Binding-site contacts:
Ligand atom C6 contacts residue TYR235 of chain 1.A at 3.8 Å (hydrophobic).
Ligand atom C2 contacts residue GLU291 of chain 1.A at 3.5 Å.
Ligand atom C4 contacts residue ASN237 of chain 1.A at 3.7 Å.
Ligand atom C3 contacts residue LEU173 of chain 1.A at 3.9 Å (hydrophobic).
Ligand atom O3 contacts residue ASN237 of chain 1.A at 3.9 Å.
Ligand atom O6 contacts residue ASN230 of chain 1.A at 3.4 Å (h-bond).
Ligand atom C8 contacts residue GLU291 of chain 1.A at 3.9 Å.
Ligand atom O6 contacts residue TRP199 of chain 1.A at 3.3 Å.
Ligand atom C1 contacts residue TYR235 of chain 1.A at 3.7 Å (hydrophobic).
Ligand atom O3 contacts residue TRP205 of chain 1.A at 3.6 Å (h-bond).
Ligand atom O5 contacts residue ASN230 of chain 1.A at 3.8 Å.
Ligand atom C1 contacts residue LEU173 of chain 1.A at 3.8 Å (hydrophobic).
Ligand atom O3 contacts residue HIS103 of chain 1.A at 3.8 Å.
Ligand atom C6 contacts residue ASN230 of chain 1.A at 3.6 Å.
Ligand atom C3 contacts residue GLU291 of chain 1.A at 3.5 Å.
Ligand atom C1 contacts residue GLU291 of chain 1.A at 3.8 Å.
Ligand atom O2 contacts residue GLU291 of chain 1.A at 3.9 Å.
Ligand atom O4 contacts residue GLN133 of chain 1.A at 3.0 Å (h-bond).
Ligand atom O5 contacts residue TRP199 of chain 1.A at 3.8 Å.
Ligand atom C4 contacts residue HIS103 of chain 1.A at 3.3 Å.
Ligand atom C6 contacts residue THR202 of chain 1.A at 3.7 Å.
Ligand atom N2 contacts residue GLU291 of chain 1.A at 2.9 Å (salt-bridge).
Ligand atom C3 contacts residue ASN206 of chain 1.A at 3.4 Å.
Ligand atom C5 contacts residue TYR235 of chain 1.A at 3.6 Å (hydrophobic).
Ligand atom O6 contacts residue THR202 of chain 1.A at 3.7 Å.
Ligand atom C8 contacts residue ALA290 of chain 1.A at 3.7 Å (hydrophobic).
Ligand atom O6 contacts residue LEU173 of chain 1.A at 3.7 Å.
Ligand atom C3 contacts residue ASN237 of chain 1.A at 3.5 Å.
Ligand atom O2 contacts residue TYR235 of chain 1.A at 3.1 Å (h-bond).
Ligand atom O4 contacts residue HIS103 of chain 1.A at 2.7 Å (h-bond).
Ligand atom O6 contacts residue THR198 of chain 1.A at 3.4 Å.
Ligand atom O3 contacts residue GLN133 of chain 1.A at 3.7 Å.
Ligand atom C6 contacts residue TRP199 of chain 1.A at 3.7 Å (hydrophobic).
Ligand atom O4 contacts residue ASN237 of chain 1.A at 2.9 Å (h-bond).
Ligand atom O3 contacts residue GLY102 of chain 1.A at 3.6 Å (h-bond).
Ligand atom C5 contacts residue ASN230 of chain 1.A at 3.8 Å.
Ligand atom O3 contacts residue ASN206 of chain 1.A at 2.6 Å (h-bond).
Ligand atom C6 contacts residue PHE138 of chain 1.A at 3.9 Å (hydrophobic).
Ligand atom O5 contacts residue TRP199 of chain 1.A at 3.6 Å.
Ligand atom O5 contacts residue LEU173 of chain 1.A at 3.8 Å.

Sequence of chain 1.A:
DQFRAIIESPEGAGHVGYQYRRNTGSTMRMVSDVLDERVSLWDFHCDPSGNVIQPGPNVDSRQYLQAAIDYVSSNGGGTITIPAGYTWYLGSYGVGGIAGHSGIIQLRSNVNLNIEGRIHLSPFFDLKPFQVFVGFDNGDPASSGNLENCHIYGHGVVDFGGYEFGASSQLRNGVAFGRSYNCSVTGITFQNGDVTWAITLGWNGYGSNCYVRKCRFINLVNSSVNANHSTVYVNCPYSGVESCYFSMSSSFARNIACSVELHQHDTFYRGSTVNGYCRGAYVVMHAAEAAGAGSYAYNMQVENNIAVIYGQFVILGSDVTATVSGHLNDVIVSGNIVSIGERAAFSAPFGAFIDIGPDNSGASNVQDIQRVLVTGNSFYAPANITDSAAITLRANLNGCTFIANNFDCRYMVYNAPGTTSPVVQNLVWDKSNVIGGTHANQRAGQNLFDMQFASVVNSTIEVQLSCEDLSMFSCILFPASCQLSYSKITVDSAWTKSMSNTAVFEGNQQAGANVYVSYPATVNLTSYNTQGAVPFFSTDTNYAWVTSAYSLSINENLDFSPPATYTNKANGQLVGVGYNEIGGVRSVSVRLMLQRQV

The protein below binds the small molecule below.
Small molecule (SMILES): CC(=O)N[C@H]1[C@H](O[C@@H]2[C@@H](O)[C@@H](O)O[C@H](CO)[C@@H]2O[C@H]2O[C@H](CO[C@@H]3O[C@@H](C)[C@H](O)[C@@H](O)[C@H]3O)[C@@H](O)[C@H](O)[C@H]2O)O[C@H](CO)[C@@H](O)[C@@H]1O